The small molecule below binds the protein below.
Small molecule (SMILES): CC(=O)N[C@H]1[C@H](O[C@H]2[C@H](O)[C@@H](NC(C)=O)CO[C@@H]2CO)O[C@H](CO)[C@@H](O)[C@@H]1O

Sequence of chain 1.B:
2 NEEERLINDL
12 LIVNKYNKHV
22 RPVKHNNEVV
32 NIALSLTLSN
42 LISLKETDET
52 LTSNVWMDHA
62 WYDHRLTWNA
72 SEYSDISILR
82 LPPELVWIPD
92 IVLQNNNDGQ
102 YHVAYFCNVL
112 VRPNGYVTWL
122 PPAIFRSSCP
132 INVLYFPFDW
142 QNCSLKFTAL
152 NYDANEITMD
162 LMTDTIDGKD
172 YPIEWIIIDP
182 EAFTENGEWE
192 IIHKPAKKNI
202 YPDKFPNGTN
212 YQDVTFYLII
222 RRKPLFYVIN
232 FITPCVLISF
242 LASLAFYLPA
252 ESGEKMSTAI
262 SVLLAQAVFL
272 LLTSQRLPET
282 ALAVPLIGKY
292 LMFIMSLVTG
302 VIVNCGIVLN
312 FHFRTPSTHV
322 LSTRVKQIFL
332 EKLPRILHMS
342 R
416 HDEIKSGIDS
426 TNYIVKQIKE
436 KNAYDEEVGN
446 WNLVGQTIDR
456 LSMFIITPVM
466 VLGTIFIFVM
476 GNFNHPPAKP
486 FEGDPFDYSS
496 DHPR

Binding-site contacts:
Ligand atom O5 contacts residue PHE206 of chain 1.B at 4.4 Å.
Ligand atom O7 contacts residue PHE206 of chain 1.B at 3.8 Å.
Ligand atom C2 contacts residue LYS165 of chain 1.C at 4.4 Å.
Ligand atom C3 contacts residue ASN208 of chain 1.B at 3.8 Å.
Ligand atom C4 contacts residue LYS165 of chain 1.C at 3.9 Å.
Ligand atom N2 contacts residue ASN208 of chain 1.B at 2.9 Å (h-bond).
Ligand atom C1 contacts residue ASN208 of chain 1.B at 1.5 Å.
Ligand atom C4 contacts residue ASN208 of chain 1.B at 4.2 Å.
Ligand atom C8 contacts residue ASN208 of chain 1.B at 4.3 Å.
Ligand atom C7 contacts residue PHE206 of chain 1.B at 4.4 Å (hydrophobic).
Ligand atom O4 contacts residue PHE206 of chain 1.B at 4.4 Å.
Ligand atom C7 contacts residue GLN111 of chain 1.C at 4.3 Å.
Ligand atom O6 contacts residue LYS165 of chain 1.C at 4.2 Å.
Ligand atom O4 contacts residue LYS165 of chain 1.C at 4.2 Å.
Ligand atom O3 contacts residue LYS165 of chain 1.C at 3.2 Å (salt-bridge).
Ligand atom C5 contacts residue PHE206 of chain 1.B at 3.9 Å (hydrophobic).
Ligand atom O6 contacts residue GLY166 of chain 1.C at 3.7 Å.
Ligand atom C5 contacts residue ASN208 of chain 1.B at 3.7 Å.
Ligand atom C8 contacts residue GLN111 of chain 1.C at 3.2 Å.
Ligand atom C7 contacts residue ASN208 of chain 1.B at 3.0 Å.
Ligand atom O7 contacts residue ASN208 of chain 1.B at 2.7 Å (h-bond).
Ligand atom O6 contacts residue GLU167 of chain 1.C at 4.1 Å.
Ligand atom C2 contacts residue ASN208 of chain 1.B at 2.4 Å.
Ligand atom O5 contacts residue ASN208 of chain 1.B at 2.4 Å (h-bond).
Ligand atom C6 contacts residue PHE206 of chain 1.B at 4.0 Å (hydrophobic).
Ligand atom C3 contacts residue LYS165 of chain 1.C at 4.0 Å.

Sequence of chain 1.C:
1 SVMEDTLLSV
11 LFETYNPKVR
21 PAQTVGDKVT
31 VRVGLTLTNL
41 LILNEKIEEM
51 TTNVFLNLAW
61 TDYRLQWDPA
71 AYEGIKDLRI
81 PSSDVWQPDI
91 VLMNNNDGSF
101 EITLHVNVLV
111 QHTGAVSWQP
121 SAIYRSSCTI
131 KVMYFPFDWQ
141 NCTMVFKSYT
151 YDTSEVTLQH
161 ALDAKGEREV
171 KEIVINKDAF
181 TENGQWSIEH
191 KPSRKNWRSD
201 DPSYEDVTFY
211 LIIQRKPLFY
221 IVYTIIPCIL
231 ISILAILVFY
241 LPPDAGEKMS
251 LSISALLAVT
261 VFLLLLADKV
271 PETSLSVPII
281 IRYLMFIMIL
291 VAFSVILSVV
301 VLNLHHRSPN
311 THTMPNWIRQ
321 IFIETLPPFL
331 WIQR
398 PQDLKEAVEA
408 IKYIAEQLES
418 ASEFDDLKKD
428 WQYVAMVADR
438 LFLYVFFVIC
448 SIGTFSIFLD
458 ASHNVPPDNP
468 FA